Sequence of chain 1.A:
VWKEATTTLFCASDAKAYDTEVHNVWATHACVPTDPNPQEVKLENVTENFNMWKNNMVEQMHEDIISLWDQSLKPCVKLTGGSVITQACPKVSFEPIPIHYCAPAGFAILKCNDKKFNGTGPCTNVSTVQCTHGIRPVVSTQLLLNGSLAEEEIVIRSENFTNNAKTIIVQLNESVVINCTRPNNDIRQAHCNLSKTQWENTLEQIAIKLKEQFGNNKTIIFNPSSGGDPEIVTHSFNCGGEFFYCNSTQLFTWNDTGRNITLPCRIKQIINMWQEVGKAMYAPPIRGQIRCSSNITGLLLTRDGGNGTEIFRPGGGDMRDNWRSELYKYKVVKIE

The protein below binds the small molecule below.
Small molecule (SMILES): CC(=O)N[C@@H]1[C@@H](O)[C@H](O)[C@@H](CO)O[C@H]1O

Binding-site contacts:
Ligand atom C7 contacts residue SER182 of chain 1.A at 4.1 Å.
Ligand atom C7 contacts residue ASN142 of chain 1.A at 3.4 Å.
Ligand atom O5 contacts residue ASN142 of chain 1.A at 2.4 Å (h-bond).
Ligand atom C4 contacts residue ASN142 of chain 1.A at 4.1 Å.
Ligand atom O5 contacts residue THR144 of chain 1.A at 3.9 Å.
Ligand atom O7 contacts residue THR144 of chain 1.A at 4.0 Å.
Ligand atom O7 contacts residue ASN142 of chain 1.A at 4.3 Å.
Ligand atom C1 contacts residue THR144 of chain 1.A at 3.3 Å.
Ligand atom N2 contacts residue THR144 of chain 1.A at 2.9 Å (h-bond).
Ligand atom C2 contacts residue ASN142 of chain 1.A at 2.2 Å.
Ligand atom O7 contacts residue SER182 of chain 1.A at 3.1 Å (h-bond).
Ligand atom C3 contacts residue ASN142 of chain 1.A at 3.6 Å.
Ligand atom C8 contacts residue PHE185 of chain 1.A at 4.2 Å (hydrophobic).
Ligand atom O7 contacts residue GLU183 of chain 1.A at 3.8 Å.
Ligand atom C1 contacts residue ASN142 of chain 1.A at 1.4 Å.
Ligand atom C5 contacts residue THR144 of chain 1.A at 4.2 Å.
Ligand atom N2 contacts residue ASN142 of chain 1.A at 2.7 Å (h-bond).
Ligand atom C7 contacts residue THR144 of chain 1.A at 3.8 Å.
Ligand atom C8 contacts residue ASN142 of chain 1.A at 3.7 Å.
Ligand atom C2 contacts residue THR144 of chain 1.A at 3.6 Å.
Ligand atom C3 contacts residue THR144 of chain 1.A at 4.2 Å.
Ligand atom C5 contacts residue ASN142 of chain 1.A at 3.6 Å.